The protein below binds the small molecule below.
Small molecule (SMILES): c1cncc([C@H]2C3C[C@@H]4C[C@H](C3)CN2C4)c1

Sequence of chain 1.C:
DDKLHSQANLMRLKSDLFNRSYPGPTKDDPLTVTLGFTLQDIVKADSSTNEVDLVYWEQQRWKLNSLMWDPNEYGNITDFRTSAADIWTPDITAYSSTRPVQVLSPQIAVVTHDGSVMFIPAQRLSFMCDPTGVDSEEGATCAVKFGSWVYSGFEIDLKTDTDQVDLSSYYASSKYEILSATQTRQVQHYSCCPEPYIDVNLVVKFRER

Sequence of chain 1.D:
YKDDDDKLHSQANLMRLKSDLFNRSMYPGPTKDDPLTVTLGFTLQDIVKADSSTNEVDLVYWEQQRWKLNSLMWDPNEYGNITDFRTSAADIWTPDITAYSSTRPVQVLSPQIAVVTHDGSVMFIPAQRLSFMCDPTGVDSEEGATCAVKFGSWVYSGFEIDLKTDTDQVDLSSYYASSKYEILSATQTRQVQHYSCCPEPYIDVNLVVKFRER

Binding-site contacts:
Ligand atom C10 contacts residue TRP64 of chain 1.C at 3.9 Å (hydrophobic).
Ligand atom C1 contacts residue TRP156 of chain 1.D at 4.1 Å (hydrophobic).
Ligand atom C2 contacts residue VAL157 of chain 1.D at 4.2 Å (hydrophobic).
Ligand atom N8 contacts residue TRP156 of chain 1.D at 2.8 Å (h-bond).
Ligand atom C5 contacts residue ILE127 of chain 1.C at 4.0 Å (hydrophobic).
Ligand atom C1 contacts residue CYS199 of chain 1.D at 4.3 Å (hydrophobic).
Ligand atom N3 contacts residue TRP156 of chain 1.D at 3.9 Å.
Ligand atom C1 contacts residue TYR204 of chain 1.D at 3.1 Å (hydrophobic).
Ligand atom C6 contacts residue TRP156 of chain 1.D at 3.5 Å (hydrophobic).
Ligand atom C6 contacts residue CYS199 of chain 1.D at 3.9 Å (hydrophobic).
Ligand atom C16 contacts residue SER155 of chain 1.D at 4.2 Å.
Ligand atom C15 contacts residue TYR102 of chain 1.D at 4.1 Å (hydrophobic).
Ligand atom C7 contacts residue TRP156 of chain 1.D at 3.4 Å (hydrophobic).
Ligand atom C11 contacts residue TRP64 of chain 1.C at 3.4 Å (hydrophobic).
Ligand atom C14 contacts residue TYR204 of chain 1.D at 3.9 Å (hydrophobic).
Ligand atom C16 contacts residue TYR204 of chain 1.D at 3.3 Å (hydrophobic).
Ligand atom C6 contacts residue TYR204 of chain 1.D at 3.4 Å (hydrophobic).
Ligand atom C16 contacts residue TYR102 of chain 1.D at 4.0 Å (hydrophobic).
Ligand atom C5 contacts residue TRP156 of chain 1.D at 3.1 Å (hydrophobic).
Ligand atom C1 contacts residue CYS200 of chain 1.D at 4.0 Å (hydrophobic).
Ligand atom N3 contacts residue ILE127 of chain 1.C at 3.9 Å.
Ligand atom C2 contacts residue ILE127 of chain 1.C at 4.2 Å (hydrophobic).
Ligand atom C1 contacts residue VAL157 of chain 1.D at 4.3 Å (hydrophobic).
Ligand atom C9 contacts residue TYR102 of chain 1.D at 4.1 Å (hydrophobic).
Ligand atom C10 contacts residue TRP156 of chain 1.D at 4.2 Å (hydrophobic).
Ligand atom C2 contacts residue TYR204 of chain 1.D at 4.3 Å (hydrophobic).
Ligand atom C14 contacts residue TYR197 of chain 1.D at 3.5 Å (hydrophobic).
Ligand atom C12 contacts residue CYS199 of chain 1.D at 4.0 Å (hydrophobic).
Ligand atom C2 contacts residue VAL117 of chain 1.C at 3.9 Å (hydrophobic).
Ligand atom C6 contacts residue ILE127 of chain 1.C at 4.3 Å (hydrophobic).
Ligand atom C9 contacts residue TRP156 of chain 1.D at 3.4 Å (hydrophobic).
Ligand atom C2 contacts residue TRP156 of chain 1.D at 4.2 Å (hydrophobic).
Ligand atom C15 contacts residue TYR197 of chain 1.D at 3.4 Å (hydrophobic).
Ligand atom C13 contacts residue CYS199 of chain 1.D at 3.6 Å (hydrophobic).
Ligand atom C16 contacts residue TRP156 of chain 1.D at 3.3 Å (hydrophobic).
Ligand atom C4 contacts residue TRP156 of chain 1.D at 3.3 Å (hydrophobic).
Ligand atom C4 contacts residue ILE127 of chain 1.C at 3.7 Å (hydrophobic).
Ligand atom C13 contacts residue TYR197 of chain 1.D at 3.9 Å (hydrophobic).
Ligand atom C6 contacts residue CYS200 of chain 1.D at 4.0 Å (hydrophobic).
Ligand atom N3 contacts residue VAL157 of chain 1.D at 3.9 Å.